Sequence of chain 1.L:
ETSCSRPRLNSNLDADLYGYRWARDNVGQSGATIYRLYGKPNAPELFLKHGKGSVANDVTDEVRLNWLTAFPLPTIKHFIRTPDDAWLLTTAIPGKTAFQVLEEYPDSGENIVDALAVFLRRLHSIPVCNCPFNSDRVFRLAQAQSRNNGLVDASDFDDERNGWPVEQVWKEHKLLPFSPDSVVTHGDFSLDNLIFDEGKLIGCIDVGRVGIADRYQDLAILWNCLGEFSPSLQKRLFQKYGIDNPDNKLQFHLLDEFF

Binding-site contacts:
Ligand atom C4 contacts residue ILE216 of chain 1.L at 3.8 Å (hydrophobic).
Ligand atom C6 contacts residue ILE216 of chain 1.L at 4.1 Å (hydrophobic).
Ligand atom C2 contacts residue ALA101 of chain 1.L at 3.8 Å (hydrophobic).
Ligand atom C2 contacts residue PHE54 of chain 1.L at 3.7 Å (hydrophobic).
Ligand atom C5 contacts residue PHE54 of chain 1.L at 3.7 Å (hydrophobic).
Ligand atom CAE contacts residue ARG43 of chain 1.L at 4.0 Å.
Ligand atom N3 contacts residue ILE216 of chain 1.L at 3.9 Å.
Ligand atom CAT contacts residue PHE54 of chain 1.L at 4.1 Å (hydrophobic).
Ligand atom C4 contacts residue PHE54 of chain 1.L at 3.8 Å (hydrophobic).
Ligand atom CAF contacts residue PHE54 of chain 1.L at 3.6 Å (hydrophobic).
Ligand atom C2 contacts residue THR100 of chain 1.L at 4.0 Å.
Ligand atom C2 contacts residue ILE216 of chain 1.L at 3.9 Å (hydrophobic).
Ligand atom CAF contacts residue ASP32 of chain 1.L at 3.4 Å.
Ligand atom N3 contacts residue PHE54 of chain 1.L at 3.6 Å.
Ligand atom N1 contacts residue PHE54 of chain 1.L at 3.8 Å.
Ligand atom CAG contacts residue GLY104 of chain 1.L at 3.6 Å.
Ligand atom CAE contacts residue ASP32 of chain 1.L at 3.3 Å.
Ligand atom CAE contacts residue PHE54 of chain 1.L at 4.0 Å (hydrophobic).
Ligand atom CAB contacts residue ILE41 of chain 1.L at 3.5 Å (hydrophobic).
Ligand atom NAX contacts residue ILE216 of chain 1.L at 3.7 Å.
Ligand atom N1 contacts residue ILE102 of chain 1.L at 3.0 Å (h-bond).
Ligand atom CAA contacts residue PHE54 of chain 1.L at 3.7 Å (hydrophobic).
Ligand atom NAD contacts residue ILE102 of chain 1.L at 3.2 Å (h-bond).
Ligand atom NAD contacts residue ILE206 of chain 1.L at 3.8 Å.
Ligand atom C5 contacts residue ILE216 of chain 1.L at 3.6 Å (hydrophobic).
Ligand atom CAS contacts residue ILE216 of chain 1.L at 3.5 Å (hydrophobic).
Ligand atom CAC contacts residue ASP217 of chain 1.L at 3.5 Å.
Ligand atom C6 contacts residue PHE54 of chain 1.L at 3.7 Å (hydrophobic).
Ligand atom C2 contacts residue PRO83 of chain 1.L at 3.8 Å (hydrophobic).
Ligand atom CAU contacts residue PHE54 of chain 1.L at 3.8 Å (hydrophobic).
Ligand atom CAB contacts residue ASP217 of chain 1.L at 4.1 Å.
Ligand atom CAC contacts residue ILE216 of chain 1.L at 4.1 Å (hydrophobic).
Ligand atom CAK contacts residue PHE54 of chain 1.L at 3.7 Å (hydrophobic).
Ligand atom NAP contacts residue ILE216 of chain 1.L at 3.5 Å.
Ligand atom C2 contacts residue ILE102 of chain 1.L at 3.6 Å (hydrophobic).
Ligand atom CAM contacts residue ILE216 of chain 1.L at 3.9 Å (hydrophobic).
Ligand atom N1 contacts residue ALA101 of chain 1.L at 3.7 Å.
Ligand atom C6 contacts residue ILE102 of chain 1.L at 4.0 Å (hydrophobic).
Ligand atom N1 contacts residue ILE216 of chain 1.L at 3.9 Å.
Ligand atom CAI contacts residue ARG43 of chain 1.L at 4.1 Å.

A protein and the small-molecule ligand that binds it are described below.
Small molecule (SMILES): CC(C)(C)n1nc(Cc2cccc3ccccc23)c2c(N)ncnc21